Binding-site contacts:
Ligand atom C5 contacts residue FSI1 of chain 3.H at 0.3 Å.
Ligand atom O1B contacts residue ARG290 of chain 3.A at 2.9 Å (salt-bridge).
Ligand atom O1A contacts residue ARG37 of chain 3.A at 2.8 Å (salt-bridge).
Ligand atom O6 contacts residue TYR324 of chain 3.A at 2.9 Å (h-bond).
Ligand atom F1 contacts residue GLU38 of chain 3.A at 2.5 Å.
Ligand atom C7 contacts residue FSI1 of chain 3.H at 0.2 Å.
Ligand atom O8 contacts residue FSI1 of chain 3.H at 0.4 Å (h-bond).
Ligand atom C8 contacts residue GLU196 of chain 3.A at 3.4 Å.
Ligand atom C1 contacts residue FSI1 of chain 3.H at 0.7 Å.
Ligand atom O4 contacts residue FSI1 of chain 3.H at 0.6 Å (h-bond).
Ligand atom O6 contacts residue FSI1 of chain 3.H at 0.7 Å (h-bond).
Ligand atom C10 contacts residue FSI1 of chain 3.H at 0.4 Å.
Ligand atom F1 contacts residue ASP70 of chain 3.A at 3.2 Å.
Ligand atom C4 contacts residue FSI1 of chain 3.H at 0.3 Å.
Ligand atom O1A contacts residue TYR324 of chain 3.A at 3.4 Å (h-bond).
Ligand atom C9 contacts residue GLU196 of chain 3.A at 3.2 Å.
Ligand atom C3 contacts residue TYR324 of chain 3.A at 2.7 Å (hydrophobic).
Ligand atom O8 contacts residue GLU196 of chain 3.A at 2.6 Å (salt-bridge).
Ligand atom C1 contacts residue TYR324 of chain 3.A at 2.9 Å (hydrophobic).
Ligand atom O1A contacts residue FSI1 of chain 3.H at 0.4 Å (h-bond).
Ligand atom O7 contacts residue FSI1 of chain 3.H at 0.4 Å (h-bond).
Ligand atom N5 contacts residue FSI1 of chain 3.H at 0.4 Å (h-bond).
Ligand atom O10 contacts residue FSI1 of chain 3.H at 0.4 Å (h-bond).
Ligand atom O4 contacts residue GLU38 of chain 3.A at 3.2 Å (salt-bridge).
Ligand atom O1A contacts residue ARG290 of chain 3.A at 2.9 Å (salt-bridge).
Ligand atom O9 contacts residue ARG144 of chain 3.A at 3.3 Å (salt-bridge).
Ligand atom O9 contacts residue GLU196 of chain 3.A at 2.5 Å (salt-bridge).
Ligand atom C2 contacts residue FSI1 of chain 3.H at 1.1 Å.
Ligand atom C8 contacts residue FSI1 of chain 3.H at 0.3 Å.
Ligand atom F1 contacts residue ARG37 of chain 3.A at 3.1 Å.
Ligand atom C2 contacts residue TYR324 of chain 3.A at 2.5 Å (hydrophobic).
Ligand atom C3 contacts residue FSI1 of chain 3.H at 0.3 Å.
Ligand atom C11 contacts residue FSI1 of chain 3.H at 0.5 Å.
Ligand atom O1B contacts residue FSI1 of chain 3.H at 0.8 Å (h-bond).
Ligand atom C9 contacts residue FSI1 of chain 3.H at 0.5 Å.
Ligand atom O10 contacts residue ARG71 of chain 3.A at 2.8 Å (salt-bridge).
Ligand atom C3 contacts residue GLU38 of chain 3.A at 3.4 Å.
Ligand atom O9 contacts residue FSI1 of chain 3.H at 0.5 Å (h-bond).
Ligand atom C6 contacts residue FSI1 of chain 3.H at 0.4 Å.
Ligand atom F1 contacts residue FSI1 of chain 3.H at 1.4 Å.

This protein binds this small molecule.
Small molecule (SMILES): CC(=O)N[C@@H]1[C@@H](O)[C@@H](F)C(C(=O)[O-])=[O+][C@H]1[C@H](O)[C@H](O)CO

Sequence of chain 3.A:
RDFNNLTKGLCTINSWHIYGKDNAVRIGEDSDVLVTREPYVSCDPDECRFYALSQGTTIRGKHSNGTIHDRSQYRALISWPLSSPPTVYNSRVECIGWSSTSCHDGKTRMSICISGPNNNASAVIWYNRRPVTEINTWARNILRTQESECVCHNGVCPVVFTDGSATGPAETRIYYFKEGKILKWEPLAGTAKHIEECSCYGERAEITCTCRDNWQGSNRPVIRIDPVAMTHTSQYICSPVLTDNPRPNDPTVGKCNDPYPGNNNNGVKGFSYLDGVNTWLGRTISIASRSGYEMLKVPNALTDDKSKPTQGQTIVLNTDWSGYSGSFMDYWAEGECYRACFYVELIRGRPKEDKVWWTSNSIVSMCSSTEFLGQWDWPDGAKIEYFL